Sequence of chain 1.B:
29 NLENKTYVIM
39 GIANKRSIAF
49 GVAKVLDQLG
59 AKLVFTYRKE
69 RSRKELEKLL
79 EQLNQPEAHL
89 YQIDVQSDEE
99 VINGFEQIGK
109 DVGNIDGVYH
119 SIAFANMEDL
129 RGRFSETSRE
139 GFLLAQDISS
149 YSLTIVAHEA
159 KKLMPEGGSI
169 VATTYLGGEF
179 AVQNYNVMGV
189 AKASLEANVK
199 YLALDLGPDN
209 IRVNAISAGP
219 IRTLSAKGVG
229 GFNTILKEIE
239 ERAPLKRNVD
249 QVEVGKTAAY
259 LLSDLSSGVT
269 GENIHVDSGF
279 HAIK

Binding-site contacts:
Ligand atom CAB contacts residue ALA121 of chain 1.B at 3.0 Å (hydrophobic).
Ligand atom OAA contacts residue LYS190 of chain 1.B at 4.0 Å.
Ligand atom OAA contacts residue TYR183 of chain 1.B at 2.6 Å (h-bond).
Ligand atom CAC contacts residue NDP1 of chain 1.L at 3.4 Å.
Ligand atom CAO contacts residue LEU128 of chain 1.B at 4.0 Å (hydrophobic).
Ligand atom CAN contacts residue NDP1 of chain 1.L at 3.0 Å.
Ligand atom CAM contacts residue NDP1 of chain 1.L at 3.3 Å.
Ligand atom CAU contacts residue GLN181 of chain 1.B at 4.1 Å.
Ligand atom CAK contacts residue ALA123 of chain 1.B at 3.8 Å (hydrophobic).
Ligand atom CAF contacts residue MET186 of chain 1.B at 3.6 Å (hydrophobic).
Ligand atom NAD contacts residue NDP1 of chain 1.L at 3.7 Å.
Ligand atom CAU contacts residue VAL180 of chain 1.B at 3.9 Å (hydrophobic).
Ligand atom CAC contacts residue TYR183 of chain 1.B at 3.3 Å (hydrophobic).
Ligand atom CAG contacts residue MET186 of chain 1.B at 3.5 Å (hydrophobic).
Ligand atom CAJ contacts residue MET186 of chain 1.B at 3.9 Å (hydrophobic).
Ligand atom OAA contacts residue NDP1 of chain 1.L at 2.7 Å (h-bond).
Ligand atom CAV contacts residue TYR183 of chain 1.B at 3.5 Å (hydrophobic).
Ligand atom CAO contacts residue MET186 of chain 1.B at 4.0 Å (hydrophobic).
Ligand atom CAI contacts residue NDP1 of chain 1.L at 3.3 Å.
Ligand atom CAV contacts residue GLN181 of chain 1.B at 3.1 Å.
Ligand atom CAH contacts residue NDP1 of chain 1.L at 3.6 Å.
Ligand atom CAR contacts residue PHE230 of chain 1.B at 4.0 Å (hydrophobic).
Ligand atom CAB contacts residue SER223 of chain 1.B at 3.7 Å.
Ligand atom CAF contacts residue SER223 of chain 1.B at 3.9 Å.
Ligand atom CAH contacts residue TYR183 of chain 1.B at 3.3 Å (hydrophobic).
Ligand atom CAT contacts residue VAL227 of chain 1.B at 4.0 Å (hydrophobic).
Ligand atom CAP contacts residue LEU128 of chain 1.B at 3.9 Å (hydrophobic).
Ligand atom CAP contacts residue ALA123 of chain 1.B at 4.0 Å (hydrophobic).
Ligand atom NAL contacts residue ALA123 of chain 1.B at 3.1 Å (h-bond).
Ligand atom CAI contacts residue SER223 of chain 1.B at 3.8 Å.
Ligand atom NAL contacts residue PHE122 of chain 1.B at 3.4 Å.
Ligand atom OAA contacts residue MET186 of chain 1.B at 3.9 Å.
Ligand atom CAE contacts residue NDP1 of chain 1.L at 3.5 Å.
Ligand atom CAS contacts residue TYR173 of chain 1.B at 3.7 Å (hydrophobic).
Ligand atom CAK contacts residue MET186 of chain 1.B at 3.6 Å (hydrophobic).
Ligand atom CAQ contacts residue NDP1 of chain 1.L at 3.3 Å.
Ligand atom CAG contacts residue SER223 of chain 1.B at 3.7 Å.
Ligand atom CAE contacts residue SER223 of chain 1.B at 3.5 Å.
Ligand atom CAP contacts residue MET186 of chain 1.B at 3.9 Å (hydrophobic).
Ligand atom CAV contacts residue ASN182 of chain 1.B at 3.9 Å.

The protein below binds the small molecule below.
Small molecule (SMILES): CCCCCCc1ccn(Cc2cccc(N)c2C)c(=O)c1